Sequence of chain 1.B:
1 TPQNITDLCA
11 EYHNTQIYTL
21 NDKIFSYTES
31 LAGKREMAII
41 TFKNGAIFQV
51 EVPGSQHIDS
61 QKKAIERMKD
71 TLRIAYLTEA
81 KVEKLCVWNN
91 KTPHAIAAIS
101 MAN

Binding-site contacts:
Ligand atom O4 contacts residue GLU51 of chain 1.A at 2.6 Å (salt-bridge).
Ligand atom O6 contacts residue HIS57 of chain 1.A at 3.8 Å.
Ligand atom CAK contacts residue ARG35 of chain 1.B at 3.7 Å.
Ligand atom O5 contacts residue GLN56 of chain 1.A at 3.8 Å.
Ligand atom O6 contacts residue GLN61 of chain 1.A at 3.0 Å (h-bond).
Ligand atom OAY contacts residue TYR12 of chain 1.A at 3.6 Å.
Ligand atom NAJ contacts residue HIS13 of chain 1.A at 3.3 Å.
Ligand atom CAK contacts residue TYR12 of chain 1.A at 3.5 Å (hydrophobic).
Ligand atom OAZ contacts residue LYS34 of chain 1.B at 3.8 Å.
Ligand atom O3 contacts residue ASN90 of chain 1.A at 2.7 Å (h-bond).
Ligand atom O4 contacts residue LYS91 of chain 1.A at 3.0 Å (salt-bridge).
Ligand atom C4 contacts residue TRP88 of chain 1.A at 3.6 Å (hydrophobic).
Ligand atom CAP contacts residue IMD1 of chain 1.H at 3.7 Å.
Ligand atom CAT contacts residue TYR12 of chain 1.A at 3.8 Å (hydrophobic).
Ligand atom OBD contacts residue GLU11 of chain 1.A at 3.4 Å (salt-bridge).
Ligand atom OBD contacts residue IMD1 of chain 1.H at 2.9 Å (h-bond).
Ligand atom O3 contacts residue LYS91 of chain 1.A at 2.8 Å (salt-bridge).
Ligand atom C4 contacts residue GLU51 of chain 1.A at 3.4 Å.
Ligand atom C3 contacts residue TRP88 of chain 1.A at 3.7 Å (hydrophobic).
Ligand atom C5 contacts residue TRP88 of chain 1.A at 3.5 Å (hydrophobic).
Ligand atom OAM contacts residue LYS34 of chain 1.B at 3.7 Å.
Ligand atom OBC contacts residue HIS13 of chain 1.A at 2.7 Å (h-bond).
Ligand atom C3 contacts residue ASN90 of chain 1.A at 3.6 Å.
Ligand atom CAP contacts residue GLU11 of chain 1.A at 3.3 Å.
Ligand atom CAW contacts residue GLY33 of chain 1.B at 3.5 Å.
Ligand atom O6 contacts residue TRP88 of chain 1.A at 3.5 Å.
Ligand atom C3 contacts residue LYS91 of chain 1.A at 3.7 Å.
Ligand atom NAN contacts residue GLU11 of chain 1.A at 3.1 Å (salt-bridge).
Ligand atom O2 contacts residue ASN90 of chain 1.A at 3.0 Å (h-bond).
Ligand atom OAX contacts residue ILE58 of chain 1.A at 3.7 Å.
Ligand atom CAO contacts residue GLU11 of chain 1.A at 3.8 Å.
Ligand atom C6 contacts residue TRP88 of chain 1.A at 3.5 Å (hydrophobic).
Ligand atom O4 contacts residue GLN56 of chain 1.A at 3.4 Å.
Ligand atom CAU contacts residue TYR12 of chain 1.A at 3.8 Å (hydrophobic).
Ligand atom C4 contacts residue LYS91 of chain 1.A at 3.9 Å.
Ligand atom CAU contacts residue GLY33 of chain 1.B at 3.7 Å.
Ligand atom OBC contacts residue TYR12 of chain 1.A at 3.4 Å.
Ligand atom OBB contacts residue TYR12 of chain 1.A at 3.9 Å.
Ligand atom C6 contacts residue HIS57 of chain 1.A at 3.7 Å.
Ligand atom NAN contacts residue TYR12 of chain 1.A at 3.7 Å.

Sequence of chain 1.A:
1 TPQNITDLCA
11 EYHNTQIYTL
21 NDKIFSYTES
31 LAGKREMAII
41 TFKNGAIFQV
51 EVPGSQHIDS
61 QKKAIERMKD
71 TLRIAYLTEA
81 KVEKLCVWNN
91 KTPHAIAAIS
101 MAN

This small molecule binds to this protein.
Small molecule (SMILES): CC(=O)N[C@H]1[C@H]([C@H](O)[C@H](O)CO)O[C@](C(=O)O)(n2cc(CCC(=O)NCC[C@@H]3O[C@H](CO)[C@H](O)[C@H](O)[C@H]3O)nn2)C[C@@H]1O